A protein and the small-molecule ligand that binds it are described below.
Small molecule (SMILES): CC(=O)N[C@H]1[C@H](O[C@H]2[C@H](O)[C@@H](NC(C)=O)CO[C@@H]2CO)O[C@H](CO)[C@@H](O)[C@@H]1O

Binding-site contacts:
Ligand atom C2 contacts residue ASN299 of chain 1.F at 2.6 Å.
Ligand atom C2 contacts residue LYS315 of chain 1.F at 4.2 Å.
Ligand atom C6 contacts residue LYS315 of chain 1.F at 3.9 Å.
Ligand atom O6 contacts residue THR39 of chain 1.F at 3.7 Å.
Ligand atom C7 contacts residue GLN40 of chain 1.F at 4.2 Å.
Ligand atom O5 contacts residue LYS315 of chain 1.F at 3.7 Å.
Ligand atom C4 contacts residue ASN299 of chain 1.F at 4.4 Å.
Ligand atom C8 contacts residue ASN299 of chain 1.F at 3.3 Å.
Ligand atom C5 contacts residue THR39 of chain 1.F at 4.1 Å.
Ligand atom C7 contacts residue LYS315 of chain 1.F at 4.2 Å.
Ligand atom C1 contacts residue THR39 of chain 1.F at 4.1 Å.
Ligand atom O7 contacts residue LYS315 of chain 1.F at 3.1 Å (salt-bridge).
Ligand atom C8 contacts residue THR39 of chain 1.F at 4.4 Å.
Ligand atom O5 contacts residue ASN299 of chain 1.F at 2.5 Å (h-bond).
Ligand atom O7 contacts residue ASN299 of chain 1.F at 3.9 Å.
Ligand atom O7 contacts residue GLN40 of chain 1.F at 3.4 Å (h-bond).
Ligand atom C8 contacts residue GLN40 of chain 1.F at 4.1 Å.
Ligand atom C5 contacts residue ASN299 of chain 1.F at 3.7 Å.
Ligand atom N2 contacts residue ASN299 of chain 1.F at 3.0 Å (h-bond).
Ligand atom O6 contacts residue LYS315 of chain 1.F at 2.8 Å (salt-bridge).
Ligand atom C1 contacts residue ASN299 of chain 1.F at 1.5 Å.
Ligand atom C1 contacts residue LYS315 of chain 1.F at 4.3 Å.
Ligand atom O5 contacts residue THR39 of chain 1.F at 4.0 Å.
Ligand atom C7 contacts residue ASN299 of chain 1.F at 3.5 Å.
Ligand atom C8 contacts residue VAL300 of chain 1.F at 4.3 Å (hydrophobic).
Ligand atom C3 contacts residue ASN299 of chain 1.F at 3.9 Å.

Sequence of chain 1.F:
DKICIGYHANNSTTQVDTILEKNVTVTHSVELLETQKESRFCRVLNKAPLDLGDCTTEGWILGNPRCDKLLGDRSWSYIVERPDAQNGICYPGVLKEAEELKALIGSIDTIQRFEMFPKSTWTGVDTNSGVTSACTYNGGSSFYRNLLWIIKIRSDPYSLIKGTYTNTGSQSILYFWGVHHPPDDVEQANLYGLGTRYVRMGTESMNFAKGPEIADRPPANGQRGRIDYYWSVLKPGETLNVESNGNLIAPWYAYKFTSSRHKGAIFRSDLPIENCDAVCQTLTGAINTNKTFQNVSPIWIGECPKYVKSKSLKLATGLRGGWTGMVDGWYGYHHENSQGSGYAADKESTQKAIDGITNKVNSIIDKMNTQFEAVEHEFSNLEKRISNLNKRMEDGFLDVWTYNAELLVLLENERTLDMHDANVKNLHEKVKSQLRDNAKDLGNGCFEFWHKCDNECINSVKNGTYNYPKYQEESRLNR